Binding-site contacts:
Ligand atom NZ contacts residue GLY161 of chain 1.A at 3.6 Å (h-bond).
Ligand atom C contacts residue THR357 of chain 1.C at 3.8 Å.
Ligand atom CD contacts residue GLU364 of chain 1.C at 3.9 Å.
Ligand atom NZ contacts residue ARG414 of chain 1.A at 4.1 Å.
Ligand atom CB contacts residue ARG414 of chain 1.A at 4.0 Å.
Ligand atom OXT contacts residue THR357 of chain 1.C at 3.8 Å.
Ligand atom O contacts residue ARG414 of chain 1.A at 3.3 Å.
Ligand atom CG contacts residue TRP372 of chain 1.C at 3.6 Å (hydrophobic).
Ligand atom CE contacts residue ARG414 of chain 1.A at 3.6 Å.
Ligand atom CA contacts residue ASP376 of chain 1.C at 3.4 Å.
Ligand atom CB contacts residue ASP376 of chain 1.C at 3.4 Å.
Ligand atom O contacts residue LEU415 of chain 1.A at 2.9 Å (h-bond).
Ligand atom CA contacts residue THR357 of chain 1.C at 3.8 Å.
Ligand atom NZ contacts residue ASP413 of chain 1.A at 3.6 Å.
Ligand atom OXT contacts residue ASP376 of chain 1.C at 3.5 Å (salt-bridge).
Ligand atom NZ contacts residue GLU364 of chain 1.C at 4.1 Å.
Ligand atom OXT contacts residue LEU415 of chain 1.A at 3.2 Å (h-bond).
Ligand atom CG contacts residue ARG414 of chain 1.A at 4.0 Å.
Ligand atom C contacts residue ARG414 of chain 1.A at 3.9 Å.
Ligand atom OXT contacts residue ASP413 of chain 1.A at 4.4 Å.
Ligand atom OXT contacts residue ARG414 of chain 1.A at 4.0 Å.
Ligand atom CD contacts residue GLN369 of chain 1.C at 3.9 Å.
Ligand atom C contacts residue LEU415 of chain 1.A at 3.5 Å (hydrophobic).
Ligand atom CE contacts residue ASP413 of chain 1.A at 4.1 Å.
Ligand atom CE contacts residue GLN369 of chain 1.C at 3.6 Å.
Ligand atom NZ contacts residue GLU160 of chain 1.A at 3.7 Å.
Ligand atom NZ contacts residue GLN369 of chain 1.C at 2.5 Å (h-bond).
Ligand atom N contacts residue TRP372 of chain 1.C at 3.6 Å.
Ligand atom CD contacts residue TRP372 of chain 1.C at 3.3 Å (hydrophobic).
Ligand atom N contacts residue ASP376 of chain 1.C at 2.7 Å (salt-bridge).
Ligand atom CG contacts residue ASP376 of chain 1.C at 3.9 Å.
Ligand atom OXT contacts residue LYS444 of chain 1.A at 4.5 Å.
Ligand atom CD contacts residue ASP376 of chain 1.C at 4.2 Å.
Ligand atom O contacts residue THR357 of chain 1.C at 4.2 Å.
Ligand atom C contacts residue ASP376 of chain 1.C at 3.8 Å.
Ligand atom CG contacts residue GLU364 of chain 1.C at 3.9 Å.
Ligand atom N contacts residue THR357 of chain 1.C at 2.8 Å (h-bond).
Ligand atom CE contacts residue GLU364 of chain 1.C at 3.7 Å.
Ligand atom CD contacts residue ARG414 of chain 1.A at 4.3 Å.

Sequence of chain 1.A:
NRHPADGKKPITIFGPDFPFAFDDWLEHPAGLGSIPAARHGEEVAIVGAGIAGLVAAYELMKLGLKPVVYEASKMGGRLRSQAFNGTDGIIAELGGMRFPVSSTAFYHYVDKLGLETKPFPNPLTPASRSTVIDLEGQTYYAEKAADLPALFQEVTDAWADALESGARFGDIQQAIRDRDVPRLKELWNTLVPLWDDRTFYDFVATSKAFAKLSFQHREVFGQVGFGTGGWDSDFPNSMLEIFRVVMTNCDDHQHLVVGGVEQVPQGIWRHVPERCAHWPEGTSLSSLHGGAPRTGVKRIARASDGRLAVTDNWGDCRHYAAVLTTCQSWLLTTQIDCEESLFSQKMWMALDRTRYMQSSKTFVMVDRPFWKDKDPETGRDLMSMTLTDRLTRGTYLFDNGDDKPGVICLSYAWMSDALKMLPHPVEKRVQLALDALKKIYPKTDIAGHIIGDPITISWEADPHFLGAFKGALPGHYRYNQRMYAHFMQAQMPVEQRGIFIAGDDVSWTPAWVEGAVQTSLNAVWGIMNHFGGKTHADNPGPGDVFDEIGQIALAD

A small-molecule ligand and the protein it binds are described below.
Small molecule (SMILES): N[C@@H](CCCC[NH3+])C(=O)O

Sequence of chain 1.C:
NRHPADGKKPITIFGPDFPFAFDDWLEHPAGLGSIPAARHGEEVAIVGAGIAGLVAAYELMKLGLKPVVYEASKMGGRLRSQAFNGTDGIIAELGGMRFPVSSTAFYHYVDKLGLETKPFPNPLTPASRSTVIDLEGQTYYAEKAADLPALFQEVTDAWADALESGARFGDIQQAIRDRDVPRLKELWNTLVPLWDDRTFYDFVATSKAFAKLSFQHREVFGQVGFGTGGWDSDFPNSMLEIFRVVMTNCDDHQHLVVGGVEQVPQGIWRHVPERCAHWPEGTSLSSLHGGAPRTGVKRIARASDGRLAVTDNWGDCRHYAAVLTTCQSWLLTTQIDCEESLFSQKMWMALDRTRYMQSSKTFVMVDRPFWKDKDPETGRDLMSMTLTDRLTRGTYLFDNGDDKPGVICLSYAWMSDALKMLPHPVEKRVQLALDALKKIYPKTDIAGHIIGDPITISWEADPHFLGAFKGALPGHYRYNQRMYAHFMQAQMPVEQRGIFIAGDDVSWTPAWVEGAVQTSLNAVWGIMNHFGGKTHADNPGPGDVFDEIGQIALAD